This protein binds this small molecule.
Small molecule (SMILES): CC(=O)N[C@@H]1[C@@H](O)[C@H](O)[C@@H](CO)O[C@H]1O

Binding-site contacts:
Ligand atom O5 contacts residue ASN354 of chain 1.L at 2.4 Å (h-bond).
Ligand atom C5 contacts residue ASN354 of chain 1.L at 3.7 Å.
Ligand atom C1 contacts residue ASN354 of chain 1.L at 1.4 Å.
Ligand atom C3 contacts residue ASN354 of chain 1.L at 3.8 Å.
Ligand atom C2 contacts residue ASN354 of chain 1.L at 2.5 Å.
Ligand atom C4 contacts residue ASN354 of chain 1.L at 4.2 Å.
Ligand atom C7 contacts residue ASN354 of chain 1.L at 4.0 Å.
Ligand atom N2 contacts residue ASN354 of chain 1.L at 2.9 Å (h-bond).

Sequence of chain 1.L:
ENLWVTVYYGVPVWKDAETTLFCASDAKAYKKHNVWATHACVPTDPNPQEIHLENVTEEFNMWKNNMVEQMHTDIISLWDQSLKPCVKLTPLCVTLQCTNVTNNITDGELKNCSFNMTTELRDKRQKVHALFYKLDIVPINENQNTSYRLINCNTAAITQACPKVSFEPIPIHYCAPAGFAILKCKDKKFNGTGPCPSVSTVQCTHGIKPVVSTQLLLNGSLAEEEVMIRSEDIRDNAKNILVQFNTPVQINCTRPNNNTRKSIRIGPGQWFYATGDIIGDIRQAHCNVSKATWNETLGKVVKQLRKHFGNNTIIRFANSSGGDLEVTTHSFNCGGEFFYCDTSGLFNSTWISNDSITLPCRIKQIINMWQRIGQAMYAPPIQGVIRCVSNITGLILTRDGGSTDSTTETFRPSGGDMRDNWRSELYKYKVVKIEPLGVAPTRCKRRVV